Binding-site contacts:
Ligand atom C5 contacts residue ASN189 of chain 1.B at 3.1 Å.
Ligand atom C4 contacts residue ASN189 of chain 1.B at 4.0 Å.
Ligand atom C2 contacts residue THR191 of chain 1.B at 4.4 Å.
Ligand atom C8 contacts residue THR191 of chain 1.B at 3.5 Å.
Ligand atom O5 contacts residue GLN278 of chain 1.B at 4.4 Å.
Ligand atom O5 contacts residue THR191 of chain 1.B at 4.4 Å.
Ligand atom C5 contacts residue THR191 of chain 1.B at 4.0 Å.
Ligand atom C1 contacts residue ASN189 of chain 1.B at 1.4 Å.
Ligand atom C2 contacts residue ASN189 of chain 1.B at 2.7 Å.
Ligand atom C1 contacts residue THR191 of chain 1.B at 3.9 Å.
Ligand atom C3 contacts residue ASN189 of chain 1.B at 3.7 Å.
Ligand atom C7 contacts residue THR191 of chain 1.B at 4.5 Å.
Ligand atom C8 contacts residue ASN189 of chain 1.B at 4.2 Å.
Ligand atom C7 contacts residue ASN189 of chain 1.B at 3.6 Å.
Ligand atom O7 contacts residue ASN189 of chain 1.B at 4.3 Å.
Ligand atom C8 contacts residue ASP244 of chain 1.B at 3.8 Å.
Ligand atom N2 contacts residue THR191 of chain 1.B at 4.4 Å.
Ligand atom N2 contacts residue ASN189 of chain 1.B at 2.5 Å (h-bond).
Ligand atom O5 contacts residue ASN189 of chain 1.B at 2.3 Å (h-bond).
Ligand atom C6 contacts residue ASN189 of chain 1.B at 4.4 Å.
Ligand atom C6 contacts residue GLU279 of chain 1.B at 3.9 Å.
Ligand atom C3 contacts residue THR191 of chain 1.B at 4.4 Å.

Sequence of chain 1.B:
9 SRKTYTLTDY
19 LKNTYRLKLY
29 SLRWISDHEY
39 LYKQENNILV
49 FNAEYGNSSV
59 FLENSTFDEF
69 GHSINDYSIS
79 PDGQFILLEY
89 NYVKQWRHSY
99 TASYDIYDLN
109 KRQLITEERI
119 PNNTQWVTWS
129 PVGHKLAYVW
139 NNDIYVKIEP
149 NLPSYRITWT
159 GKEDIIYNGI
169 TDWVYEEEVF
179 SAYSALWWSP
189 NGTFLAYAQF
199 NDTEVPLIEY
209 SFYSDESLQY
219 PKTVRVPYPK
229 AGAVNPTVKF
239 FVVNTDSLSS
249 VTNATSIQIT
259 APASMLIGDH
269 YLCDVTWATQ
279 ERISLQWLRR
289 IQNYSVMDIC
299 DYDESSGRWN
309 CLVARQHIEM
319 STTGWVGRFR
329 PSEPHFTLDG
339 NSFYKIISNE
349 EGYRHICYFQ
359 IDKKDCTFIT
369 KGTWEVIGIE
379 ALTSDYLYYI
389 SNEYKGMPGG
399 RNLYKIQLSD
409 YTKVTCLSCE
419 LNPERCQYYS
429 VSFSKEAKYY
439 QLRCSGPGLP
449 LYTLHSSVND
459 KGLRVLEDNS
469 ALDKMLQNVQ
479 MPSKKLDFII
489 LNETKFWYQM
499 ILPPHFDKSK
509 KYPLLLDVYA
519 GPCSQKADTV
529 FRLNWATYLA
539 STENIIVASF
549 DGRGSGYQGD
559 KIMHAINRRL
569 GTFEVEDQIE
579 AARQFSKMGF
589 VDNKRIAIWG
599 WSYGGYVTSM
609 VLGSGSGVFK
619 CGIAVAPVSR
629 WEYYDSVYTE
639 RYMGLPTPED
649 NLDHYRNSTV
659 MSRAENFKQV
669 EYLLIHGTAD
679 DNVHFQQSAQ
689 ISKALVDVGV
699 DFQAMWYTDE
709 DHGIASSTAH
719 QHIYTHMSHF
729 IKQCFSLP

This small molecule binds to this protein.
Small molecule (SMILES): CC(=O)N[C@@H]1[C@@H](O)[C@H](O)[C@@H](CO)O[C@H]1O